Sequence of chain 20.A:
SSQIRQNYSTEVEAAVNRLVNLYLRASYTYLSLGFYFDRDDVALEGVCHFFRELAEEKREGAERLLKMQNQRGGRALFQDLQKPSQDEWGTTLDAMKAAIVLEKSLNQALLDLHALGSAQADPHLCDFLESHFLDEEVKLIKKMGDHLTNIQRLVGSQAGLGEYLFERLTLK

Binding-site contacts:
Ligand atom N2 contacts residue HIS49 of chain 20.A at 3.0 Å (h-bond).
Ligand atom O3 contacts residue CD1 of chain 20.S at 3.3 Å.
Ligand atom AS1 contacts residue ARG52 of chain 20.A at 3.8 Å.
Ligand atom N2 contacts residue GLU53 of chain 20.A at 3.0 Å (salt-bridge).
Ligand atom C2 contacts residue GLU45 of chain 20.A at 4.0 Å.
Ligand atom AS1 contacts residue HIS49 of chain 20.A at 4.3 Å.
Ligand atom C3 contacts residue ARG52 of chain 20.A at 3.8 Å.
Ligand atom N1 contacts residue CD1 of chain 20.S at 3.9 Å.
Ligand atom C4 contacts residue GLU56 of chain 20.A at 4.4 Å.
Ligand atom N2 contacts residue ARG52 of chain 20.A at 3.8 Å.
Ligand atom N1 contacts residue HIS49 of chain 20.A at 2.8 Å (h-bond).
Ligand atom C4 contacts residue ARG52 of chain 20.A at 3.7 Å.
Ligand atom O1 contacts residue CD1 of chain 20.S at 3.9 Å.
Ligand atom C4 contacts residue GLU53 of chain 20.A at 3.3 Å.
Ligand atom AS1 contacts residue CD1 of chain 20.S at 4.0 Å.
Ligand atom C3 contacts residue GLU53 of chain 20.A at 3.4 Å.
Ligand atom O2 contacts residue ARG52 of chain 20.A at 3.5 Å.
Ligand atom C1 contacts residue CD1 of chain 20.S at 3.9 Å.
Ligand atom O3 contacts residue ARG52 of chain 20.A at 2.3 Å (salt-bridge).
Ligand atom PT1 contacts residue HIS49 of chain 20.A at 2.0 Å.
Ligand atom PT1 contacts residue CD1 of chain 20.S at 4.1 Å.
Ligand atom C1 contacts residue HIS49 of chain 20.A at 4.1 Å.
Ligand atom C3 contacts residue HIS49 of chain 20.A at 4.2 Å.

The protein below binds the small molecule below.
Small molecule (SMILES): CC1=N[Pt]2N=C(C)O[As]2(O)(O)O1